Binding-site contacts:
Ligand atom O1A contacts residue ALA19 of chain 1.B at 2.7 Å (h-bond).
Ligand atom O3A contacts residue GLY14 of chain 1.B at 3.6 Å.
Ligand atom O3' contacts residue ASP31 of chain 1.B at 3.3 Å (salt-bridge).
Ligand atom PB contacts residue MG1 of chain 1.H at 3.0 Å.
Ligand atom O6 contacts residue SER146 of chain 1.B at 3.3 Å.
Ligand atom O1B contacts residue LYS17 of chain 1.B at 2.9 Å (salt-bridge).
Ligand atom N3B contacts residue MG1 of chain 1.H at 3.2 Å.
Ligand atom O2G contacts residue THR36 of chain 1.B at 2.7 Å (h-bond).
Ligand atom C8 contacts residue GLY16 of chain 1.B at 3.6 Å.
Ligand atom O4' contacts residue LYS118 of chain 1.B at 3.5 Å (salt-bridge).
Ligand atom O1B contacts residue GLY16 of chain 1.B at 3.1 Å (h-bond).
Ligand atom C5 contacts residue LYS118 of chain 1.B at 3.5 Å.
Ligand atom O3A contacts residue GLY16 of chain 1.B at 3.3 Å (h-bond).
Ligand atom O3G contacts residue GLY61 of chain 1.B at 2.8 Å (h-bond).
Ligand atom O1B contacts residue VAL15 of chain 1.B at 3.3 Å (h-bond).
Ligand atom O2A contacts residue TYR33 of chain 1.B at 3.1 Å.
Ligand atom O3G contacts residue LYS17 of chain 1.B at 2.8 Å (salt-bridge).
Ligand atom O6 contacts residue LYS148 of chain 1.B at 3.5 Å (salt-bridge).
Ligand atom O1A contacts residue SER18 of chain 1.B at 3.2 Å (h-bond).
Ligand atom O2B contacts residue MG1 of chain 1.H at 1.9 Å.
Ligand atom O2B contacts residue LYS17 of chain 1.B at 3.6 Å (salt-bridge).
Ligand atom O2G contacts residue MG1 of chain 1.H at 2.0 Å.
Ligand atom O6 contacts residue ALA147 of chain 1.B at 2.8 Å (h-bond).
Ligand atom N7 contacts residue ASN117 of chain 1.B at 3.4 Å (h-bond).
Ligand atom O2B contacts residue SER18 of chain 1.B at 2.7 Å (h-bond).
Ligand atom N9 contacts residue LYS118 of chain 1.B at 3.6 Å.
Ligand atom N2 contacts residue LEU121 of chain 1.B at 3.6 Å.
Ligand atom PB contacts residue LYS17 of chain 1.B at 3.5 Å.
Ligand atom O2' contacts residue PHE29 of chain 1.B at 3.1 Å.
Ligand atom O1G contacts residue TYR33 of chain 1.B at 2.9 Å (h-bond).
Ligand atom N3B contacts residue GLY14 of chain 1.B at 2.9 Å (h-bond).
Ligand atom O1B contacts residue GLY14 of chain 1.B at 3.4 Å (h-bond).
Ligand atom O2' contacts residue ASP31 of chain 1.B at 3.2 Å.
Ligand atom PG contacts residue MG1 of chain 1.H at 3.1 Å.
Ligand atom O1A contacts residue GLY16 of chain 1.B at 3.4 Å.
Ligand atom O6 contacts residue LYS118 of chain 1.B at 3.4 Å.
Ligand atom C8 contacts residue ALA19 of chain 1.B at 3.6 Å (hydrophobic).
Ligand atom PB contacts residue GLY14 of chain 1.B at 3.6 Å.
Ligand atom C6 contacts residue LYS118 of chain 1.B at 3.4 Å.
Ligand atom N3B contacts residue TYR33 of chain 1.B at 3.3 Å.

Sequence of chain 1.B:
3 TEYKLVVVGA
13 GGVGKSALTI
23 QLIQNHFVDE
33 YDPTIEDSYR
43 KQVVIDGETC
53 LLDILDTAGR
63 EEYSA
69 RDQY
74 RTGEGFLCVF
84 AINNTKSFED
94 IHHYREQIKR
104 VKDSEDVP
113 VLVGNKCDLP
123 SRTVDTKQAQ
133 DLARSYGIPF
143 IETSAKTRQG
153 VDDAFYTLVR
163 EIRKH

The protein below binds the small molecule below.
Small molecule (SMILES): Nc1nc2c(ncn2[C@@H]2O[C@H](CO[P](=O)(O)O[P](=O)(O)NP(=O)(O)O)[C@@H](O)[C@H]2O)c(=O)[nH]1